The protein below binds the small molecule below.
Small molecule (SMILES): CCc1nc(N)nc(NCCc2ccccc2)c1-c1ccc2c(c1)N(CCCOC)CCC2

Sequence of chain 1.A:
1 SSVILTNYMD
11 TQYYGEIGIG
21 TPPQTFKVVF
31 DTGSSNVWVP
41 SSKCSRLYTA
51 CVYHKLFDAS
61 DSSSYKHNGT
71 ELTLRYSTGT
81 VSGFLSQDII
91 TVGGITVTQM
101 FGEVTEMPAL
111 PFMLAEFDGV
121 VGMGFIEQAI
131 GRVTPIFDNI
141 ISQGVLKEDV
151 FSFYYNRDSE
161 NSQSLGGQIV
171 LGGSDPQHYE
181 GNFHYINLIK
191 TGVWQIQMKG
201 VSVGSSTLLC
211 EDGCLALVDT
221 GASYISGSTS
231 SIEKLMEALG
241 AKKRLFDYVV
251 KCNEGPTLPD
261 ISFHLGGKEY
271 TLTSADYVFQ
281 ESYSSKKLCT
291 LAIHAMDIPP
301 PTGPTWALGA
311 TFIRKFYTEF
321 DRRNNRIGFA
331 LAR

Binding-site contacts:
Ligand atom C24 contacts residue MET296 of chain 1.A at 3.4 Å (hydrophobic).
Ligand atom C5 contacts residue VAL120 of chain 1.A at 3.7 Å (hydrophobic).
Ligand atom C3 contacts residue TYR76 of chain 1.A at 3.5 Å (hydrophobic).
Ligand atom C2 contacts residue ASP31 of chain 1.A at 3.4 Å.
Ligand atom C4 contacts residue GLY221 of chain 1.A at 3.7 Å.
Ligand atom C15 contacts residue GLN12 of chain 1.A at 3.5 Å.
Ligand atom N3 contacts residue THR78 of chain 1.A at 3.2 Å (h-bond).
Ligand atom C26 contacts residue SER223 of chain 1.A at 3.7 Å.
Ligand atom N4 contacts residue ASP219 of chain 1.A at 3.1 Å (salt-bridge).
Ligand atom C23 contacts residue MET296 of chain 1.A at 3.8 Å (hydrophobic).
Ligand atom C20 contacts residue THR78 of chain 1.A at 3.8 Å.
Ligand atom O1 contacts residue GLN12 of chain 1.A at 3.6 Å.
Ligand atom N2 contacts residue ASP31 of chain 1.A at 2.8 Å (salt-bridge).
Ligand atom C17 contacts residue GLN12 of chain 1.A at 3.6 Å.
Ligand atom C14 contacts residue PHE117 of chain 1.A at 3.7 Å (hydrophobic).
Ligand atom C6 contacts residue VAL120 of chain 1.A at 3.8 Å (hydrophobic).
Ligand atom C2 contacts residue TYR76 of chain 1.A at 3.5 Å (hydrophobic).
Ligand atom N2 contacts residue TYR76 of chain 1.A at 3.3 Å.
Ligand atom O1 contacts residue TYR13 of chain 1.A at 3.4 Å (h-bond).
Ligand atom N4 contacts residue ASP31 of chain 1.A at 3.1 Å (salt-bridge).
Ligand atom C17 contacts residue PHE117 of chain 1.A at 3.8 Å (hydrophobic).
Ligand atom C16 contacts residue SER223 of chain 1.A at 3.3 Å.
Ligand atom C16 contacts residue THR11 of chain 1.A at 3.7 Å.
Ligand atom C18 contacts residue THR11 of chain 1.A at 3.4 Å.
Ligand atom C13 contacts residue PRO111 of chain 1.A at 3.8 Å (hydrophobic).
Ligand atom C17 contacts residue THR11 of chain 1.A at 3.7 Å.
Ligand atom O1 contacts residue THR11 of chain 1.A at 3.6 Å.
Ligand atom C18 contacts residue SER223 of chain 1.A at 3.7 Å.
Ligand atom C8 contacts residue PHE112 of chain 1.A at 3.8 Å (hydrophobic).
Ligand atom C1 contacts residue GLY221 of chain 1.A at 3.8 Å.
Ligand atom C3 contacts residue GLY221 of chain 1.A at 3.7 Å.
Ligand atom C19 contacts residue THR220 of chain 1.A at 3.4 Å.
Ligand atom C6 contacts residue VAL29 of chain 1.A at 3.7 Å (hydrophobic).
Ligand atom C24 contacts residue THR78 of chain 1.A at 3.7 Å.
Ligand atom N4 contacts residue GLY33 of chain 1.A at 3.7 Å.
Ligand atom C22 contacts residue TYR224 of chain 1.A at 3.6 Å (hydrophobic).
Ligand atom C19 contacts residue TYR13 of chain 1.A at 3.6 Å (hydrophobic).
Ligand atom C27 contacts residue SER223 of chain 1.A at 3.6 Å.
Ligand atom C7 contacts residue THR78 of chain 1.A at 3.6 Å.
Ligand atom C18 contacts residue GLY221 of chain 1.A at 3.2 Å.